Sequence of chain 1.C:
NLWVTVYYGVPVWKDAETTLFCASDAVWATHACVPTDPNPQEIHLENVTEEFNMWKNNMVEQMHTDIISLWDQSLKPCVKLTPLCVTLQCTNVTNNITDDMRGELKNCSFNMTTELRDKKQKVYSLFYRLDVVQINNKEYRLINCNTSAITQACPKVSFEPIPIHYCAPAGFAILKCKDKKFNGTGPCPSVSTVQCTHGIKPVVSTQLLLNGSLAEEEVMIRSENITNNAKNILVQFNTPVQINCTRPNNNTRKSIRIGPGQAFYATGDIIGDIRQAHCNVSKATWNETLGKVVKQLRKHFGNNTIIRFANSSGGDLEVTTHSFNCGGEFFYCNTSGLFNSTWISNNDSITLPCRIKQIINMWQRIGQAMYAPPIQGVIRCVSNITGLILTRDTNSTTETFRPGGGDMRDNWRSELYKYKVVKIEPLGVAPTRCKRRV

Binding-site contacts:
Ligand atom C2 contacts residue ASN103 of chain 1.C at 2.4 Å.
Ligand atom O5 contacts residue ASN103 of chain 1.C at 2.4 Å (h-bond).
Ligand atom C8 contacts residue ASN103 of chain 1.C at 4.2 Å.
Ligand atom O6 contacts residue ASP110 of chain 1.C at 3.9 Å.
Ligand atom C4 contacts residue ASN103 of chain 1.C at 4.2 Å.
Ligand atom C5 contacts residue ASN103 of chain 1.C at 3.6 Å.
Ligand atom C1 contacts residue ASN103 of chain 1.C at 1.4 Å.
Ligand atom C7 contacts residue ASN103 of chain 1.C at 3.1 Å.
Ligand atom O7 contacts residue ASN103 of chain 1.C at 3.7 Å.
Ligand atom C3 contacts residue ASN103 of chain 1.C at 3.7 Å.
Ligand atom C6 contacts residue LYS159 of chain 1.C at 4.4 Å.
Ligand atom N2 contacts residue ASN103 of chain 1.C at 2.6 Å (h-bond).

The small molecule below binds the protein below.
Small molecule (SMILES): CC(=O)N[C@H]1[C@H](O[C@H]2[C@H](O)[C@@H](NC(C)=O)CO[C@@H]2CO)O[C@H](CO)[C@@H](O)[C@@H]1O